The small molecule below binds the protein below.
Small molecule (SMILES): CC(=O)N[C@H]1[C@H](O[C@H]2[C@H](O)[C@@H](NC(C)=O)CO[C@@H]2CO)O[C@H](CO)[C@@H](O)[C@@H]1O

Sequence of chain 1.E:
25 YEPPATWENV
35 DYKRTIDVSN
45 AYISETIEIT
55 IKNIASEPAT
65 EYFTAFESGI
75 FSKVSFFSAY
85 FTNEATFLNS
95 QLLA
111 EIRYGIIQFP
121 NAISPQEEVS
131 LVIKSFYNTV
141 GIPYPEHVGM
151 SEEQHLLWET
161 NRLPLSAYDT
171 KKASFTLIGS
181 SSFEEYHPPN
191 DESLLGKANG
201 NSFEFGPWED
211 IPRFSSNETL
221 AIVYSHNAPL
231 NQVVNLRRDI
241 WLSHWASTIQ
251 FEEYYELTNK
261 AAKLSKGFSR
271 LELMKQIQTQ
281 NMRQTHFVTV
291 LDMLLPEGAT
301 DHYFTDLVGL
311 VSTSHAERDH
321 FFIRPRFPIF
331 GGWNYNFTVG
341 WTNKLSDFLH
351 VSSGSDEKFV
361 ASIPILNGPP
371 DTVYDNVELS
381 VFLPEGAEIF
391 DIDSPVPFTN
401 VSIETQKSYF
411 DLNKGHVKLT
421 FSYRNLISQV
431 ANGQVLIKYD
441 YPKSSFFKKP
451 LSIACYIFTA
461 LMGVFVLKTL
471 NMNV

Binding-site contacts:
Ligand atom O3 contacts residue ASN400 of chain 1.E at 3.0 Å (h-bond).
Ligand atom C7 contacts residue ASN400 of chain 1.E at 4.5 Å.
Ligand atom C8 contacts residue ASN400 of chain 1.E at 4.0 Å.
Ligand atom O5 contacts residue ASN400 of chain 1.E at 2.5 Å (h-bond).
Ligand atom C6 contacts residue ASN400 of chain 1.E at 3.0 Å.
Ligand atom O6 contacts residue ASN400 of chain 1.E at 4.4 Å.
Ligand atom C5 contacts residue ASN400 of chain 1.E at 3.1 Å.
Ligand atom N2 contacts residue ASN400 of chain 1.E at 3.7 Å.
Ligand atom O5 contacts residue SER402 of chain 1.E at 3.9 Å.
Ligand atom C4 contacts residue ASN400 of chain 1.E at 3.7 Å.
Ligand atom C1 contacts residue ASN400 of chain 1.E at 1.4 Å.
Ligand atom C5 contacts residue SER402 of chain 1.E at 4.3 Å.
Ligand atom C2 contacts residue ASN400 of chain 1.E at 2.5 Å.
Ligand atom C6 contacts residue SER402 of chain 1.E at 4.3 Å.
Ligand atom O5 contacts residue VAL401 of chain 1.E at 4.4 Å.
Ligand atom C3 contacts residue ASN400 of chain 1.E at 3.2 Å.